Sequence of chain 1.D:
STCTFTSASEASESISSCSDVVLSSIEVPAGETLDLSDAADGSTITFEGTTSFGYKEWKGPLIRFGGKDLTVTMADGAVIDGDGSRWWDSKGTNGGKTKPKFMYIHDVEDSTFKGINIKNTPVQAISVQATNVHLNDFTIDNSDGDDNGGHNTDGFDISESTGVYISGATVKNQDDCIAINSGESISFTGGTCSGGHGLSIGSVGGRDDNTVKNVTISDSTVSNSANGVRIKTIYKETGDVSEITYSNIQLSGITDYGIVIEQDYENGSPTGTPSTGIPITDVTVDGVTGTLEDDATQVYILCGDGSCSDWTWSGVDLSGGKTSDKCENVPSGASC

Binding-site contacts:
Ligand atom C1 contacts residue ASP35 of chain 1.D at 4.3 Å.
Ligand atom C6 contacts residue SER12 of chain 1.D at 4.0 Å.
Ligand atom O4 contacts residue SER12 of chain 1.D at 4.1 Å.
Ligand atom C5 contacts residue GLU13 of chain 1.D at 4.3 Å.
Ligand atom C4 contacts residue SER12 of chain 1.D at 3.2 Å.
Ligand atom O6 contacts residue SER12 of chain 1.D at 4.3 Å.
Ligand atom O2 contacts residue SER12 of chain 1.D at 3.6 Å.
Ligand atom O2 contacts residue ASP35 of chain 1.D at 4.2 Å.
Ligand atom O5 contacts residue SER12 of chain 1.D at 2.4 Å (h-bond).
Ligand atom O6 contacts residue GLU13 of chain 1.D at 4.3 Å.
Ligand atom C2 contacts residue ASP35 of chain 1.D at 3.8 Å.
Ligand atom C1 contacts residue SER12 of chain 1.D at 1.5 Å.
Ligand atom C2 contacts residue SER12 of chain 1.D at 2.4 Å.
Ligand atom C6 contacts residue GLU13 of chain 1.D at 4.1 Å.
Ligand atom C5 contacts residue SER12 of chain 1.D at 2.6 Å.
Ligand atom O6 contacts residue SER9 of chain 1.D at 4.0 Å.
Ligand atom O3 contacts residue SER12 of chain 1.D at 4.1 Å.
Ligand atom C3 contacts residue SER12 of chain 1.D at 2.7 Å.

The small molecule below binds the protein below.
Small molecule (SMILES): OC[C@H]1O[C@H](O)[C@@H](O)[C@@H](O)[C@@H]1O